Sequence of chain 1.B:
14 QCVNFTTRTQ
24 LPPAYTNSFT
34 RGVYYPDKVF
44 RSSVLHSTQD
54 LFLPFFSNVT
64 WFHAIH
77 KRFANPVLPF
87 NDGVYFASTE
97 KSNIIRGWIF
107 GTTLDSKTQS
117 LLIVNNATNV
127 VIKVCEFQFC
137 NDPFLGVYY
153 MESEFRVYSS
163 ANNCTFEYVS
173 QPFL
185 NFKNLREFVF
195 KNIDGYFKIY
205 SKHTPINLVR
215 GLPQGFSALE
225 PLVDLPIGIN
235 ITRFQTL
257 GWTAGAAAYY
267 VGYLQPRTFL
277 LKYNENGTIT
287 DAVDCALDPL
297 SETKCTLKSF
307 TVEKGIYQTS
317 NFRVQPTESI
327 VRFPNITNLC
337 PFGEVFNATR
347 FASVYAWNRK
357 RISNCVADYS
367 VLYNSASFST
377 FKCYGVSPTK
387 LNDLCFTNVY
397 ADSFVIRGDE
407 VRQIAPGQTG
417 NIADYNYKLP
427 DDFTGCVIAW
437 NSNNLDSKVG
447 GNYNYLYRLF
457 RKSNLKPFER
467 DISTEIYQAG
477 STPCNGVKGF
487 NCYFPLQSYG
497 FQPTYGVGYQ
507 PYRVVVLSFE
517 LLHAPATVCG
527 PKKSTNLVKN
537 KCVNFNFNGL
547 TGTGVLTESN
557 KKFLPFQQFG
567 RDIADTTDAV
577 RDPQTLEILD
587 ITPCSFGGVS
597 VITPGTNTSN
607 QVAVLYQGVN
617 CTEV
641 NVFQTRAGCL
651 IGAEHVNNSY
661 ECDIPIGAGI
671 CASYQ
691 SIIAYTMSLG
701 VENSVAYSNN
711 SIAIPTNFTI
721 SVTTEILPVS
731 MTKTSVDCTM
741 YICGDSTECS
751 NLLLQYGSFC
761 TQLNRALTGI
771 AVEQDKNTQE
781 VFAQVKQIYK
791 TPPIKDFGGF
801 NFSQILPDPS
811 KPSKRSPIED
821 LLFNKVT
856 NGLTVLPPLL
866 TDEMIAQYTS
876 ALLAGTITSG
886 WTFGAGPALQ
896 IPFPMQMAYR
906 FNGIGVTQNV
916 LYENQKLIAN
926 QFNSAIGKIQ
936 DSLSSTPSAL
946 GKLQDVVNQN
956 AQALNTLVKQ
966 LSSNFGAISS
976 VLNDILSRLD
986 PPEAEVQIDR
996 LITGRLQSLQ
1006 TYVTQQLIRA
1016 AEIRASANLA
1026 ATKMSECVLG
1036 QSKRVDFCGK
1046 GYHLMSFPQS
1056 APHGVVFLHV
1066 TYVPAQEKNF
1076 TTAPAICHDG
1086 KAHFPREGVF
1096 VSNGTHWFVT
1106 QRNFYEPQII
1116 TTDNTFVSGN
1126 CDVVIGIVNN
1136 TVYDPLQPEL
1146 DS

A protein and the small-molecule ligand that binds it are described below.
Small molecule (SMILES): CC(=O)N[C@H]1[C@H](O[C@H]2[C@H](O)[C@@H](NC(C)=O)CO[C@@H]2CO)O[C@H](CO)[C@@H](O)[C@@H]1O

Binding-site contacts:
Ligand atom N2 contacts residue ASN1134 of chain 1.B at 2.9 Å (h-bond).
Ligand atom C7 contacts residue ASN1134 of chain 1.B at 3.5 Å.
Ligand atom C4 contacts residue ASN1134 of chain 1.B at 4.2 Å.
Ligand atom O7 contacts residue ASN1134 of chain 1.B at 3.8 Å.
Ligand atom C3 contacts residue ASN1134 of chain 1.B at 3.8 Å.
Ligand atom O5 contacts residue ASN1134 of chain 1.B at 2.4 Å (h-bond).
Ligand atom C2 contacts residue ASN1134 of chain 1.B at 2.5 Å.
Ligand atom C5 contacts residue ASN1134 of chain 1.B at 3.7 Å.
Ligand atom O6 contacts residue ASN1134 of chain 1.B at 4.5 Å.
Ligand atom C1 contacts residue ASN1134 of chain 1.B at 1.4 Å.